Sequence of chain 1.B:
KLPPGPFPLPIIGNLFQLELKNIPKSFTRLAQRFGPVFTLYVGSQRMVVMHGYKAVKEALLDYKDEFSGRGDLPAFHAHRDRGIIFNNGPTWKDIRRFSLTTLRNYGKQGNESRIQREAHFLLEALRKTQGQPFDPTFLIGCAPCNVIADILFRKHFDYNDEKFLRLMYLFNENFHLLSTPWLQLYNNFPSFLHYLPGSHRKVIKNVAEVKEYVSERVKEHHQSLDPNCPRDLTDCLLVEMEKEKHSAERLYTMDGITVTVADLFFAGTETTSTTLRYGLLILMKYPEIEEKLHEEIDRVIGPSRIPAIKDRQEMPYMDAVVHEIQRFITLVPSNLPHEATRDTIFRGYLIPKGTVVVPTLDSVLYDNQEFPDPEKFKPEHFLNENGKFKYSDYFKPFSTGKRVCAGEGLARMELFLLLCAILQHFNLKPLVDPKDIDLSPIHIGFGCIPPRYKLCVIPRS

Binding-site contacts:
Ligand atom N contacts residue THR282 of chain 1.B at 2.9 Å (h-bond).
Ligand atom C3 contacts residue PHE457 of chain 1.B at 4.0 Å (hydrophobic).
Ligand atom C9 contacts residue LEU347 of chain 1.B at 4.5 Å (hydrophobic).
Ligand atom C2 contacts residue ILE94 of chain 1.B at 4.5 Å (hydrophobic).
Ligand atom C6 contacts residue THR282 of chain 1.B at 3.7 Å.
Ligand atom N2 contacts residue ALA278 of chain 1.B at 3.6 Å.
Ligand atom C3 contacts residue LEU347 of chain 1.B at 4.3 Å (hydrophobic).
Ligand atom C9 contacts residue HEM1 of chain 1.E at 3.1 Å.
Ligand atom C1 contacts residue ALA278 of chain 1.B at 3.4 Å (hydrophobic).
Ligand atom C4 contacts residue PHE457 of chain 1.B at 3.5 Å (hydrophobic).
Ligand atom C6 contacts residue GLU281 of chain 1.B at 4.4 Å.
Ligand atom C4 contacts residue PHE277 of chain 1.B at 3.8 Å (hydrophobic).
Ligand atom C3 contacts residue ILE94 of chain 1.B at 4.1 Å (hydrophobic).
Ligand atom C5 contacts residue PHE277 of chain 1.B at 3.6 Å (hydrophobic).
Ligand atom C1 contacts residue THR282 of chain 1.B at 3.6 Å.
Ligand atom N2 contacts residue HEM1 of chain 1.E at 2.2 Å.
Ligand atom C5 contacts residue PHE186 of chain 1.B at 4.3 Å (hydrophobic).
Ligand atom C3 contacts residue ALA278 of chain 1.B at 4.3 Å (hydrophobic).
Ligand atom C5 contacts residue ALA278 of chain 1.B at 4.3 Å (hydrophobic).
Ligand atom C6 contacts residue ALA278 of chain 1.B at 3.5 Å (hydrophobic).
Ligand atom N contacts residue ALA278 of chain 1.B at 3.4 Å.
Ligand atom C9 contacts residue ALA278 of chain 1.B at 3.8 Å (hydrophobic).
Ligand atom C5 contacts residue PHE457 of chain 1.B at 4.1 Å (hydrophobic).
Ligand atom N contacts residue HEM1 of chain 1.E at 3.3 Å (h-bond).
Ligand atom C2 contacts residue ALA278 of chain 1.B at 3.6 Å (hydrophobic).
Ligand atom C1 contacts residue HEM1 of chain 1.E at 4.5 Å.
Ligand atom N2 contacts residue THR282 of chain 1.B at 4.0 Å.
Ligand atom C2 contacts residue HEM1 of chain 1.E at 4.3 Å.

A small-molecule ligand and the protein it binds are described below.
Small molecule (SMILES): c1ccc2[nH]ncc2c1